Sequence of chain 56.E:
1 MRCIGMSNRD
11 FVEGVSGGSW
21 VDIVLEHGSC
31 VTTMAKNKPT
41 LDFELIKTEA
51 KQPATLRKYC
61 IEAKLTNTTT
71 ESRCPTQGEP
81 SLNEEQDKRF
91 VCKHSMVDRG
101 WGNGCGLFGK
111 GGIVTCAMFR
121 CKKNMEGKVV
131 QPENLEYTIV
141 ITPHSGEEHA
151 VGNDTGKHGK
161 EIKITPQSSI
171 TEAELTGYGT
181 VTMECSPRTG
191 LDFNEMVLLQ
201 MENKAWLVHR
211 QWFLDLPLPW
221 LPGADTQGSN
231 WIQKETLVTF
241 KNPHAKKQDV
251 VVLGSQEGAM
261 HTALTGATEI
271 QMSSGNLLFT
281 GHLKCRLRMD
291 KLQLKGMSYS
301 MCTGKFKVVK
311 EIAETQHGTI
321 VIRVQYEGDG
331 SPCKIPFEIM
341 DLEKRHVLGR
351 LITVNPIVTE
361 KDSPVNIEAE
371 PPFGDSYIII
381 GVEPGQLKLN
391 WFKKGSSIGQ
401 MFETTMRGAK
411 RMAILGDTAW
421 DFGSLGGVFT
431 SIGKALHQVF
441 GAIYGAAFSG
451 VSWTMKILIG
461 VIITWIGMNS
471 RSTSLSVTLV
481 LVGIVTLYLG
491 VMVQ

Sequence of chain 22.E:
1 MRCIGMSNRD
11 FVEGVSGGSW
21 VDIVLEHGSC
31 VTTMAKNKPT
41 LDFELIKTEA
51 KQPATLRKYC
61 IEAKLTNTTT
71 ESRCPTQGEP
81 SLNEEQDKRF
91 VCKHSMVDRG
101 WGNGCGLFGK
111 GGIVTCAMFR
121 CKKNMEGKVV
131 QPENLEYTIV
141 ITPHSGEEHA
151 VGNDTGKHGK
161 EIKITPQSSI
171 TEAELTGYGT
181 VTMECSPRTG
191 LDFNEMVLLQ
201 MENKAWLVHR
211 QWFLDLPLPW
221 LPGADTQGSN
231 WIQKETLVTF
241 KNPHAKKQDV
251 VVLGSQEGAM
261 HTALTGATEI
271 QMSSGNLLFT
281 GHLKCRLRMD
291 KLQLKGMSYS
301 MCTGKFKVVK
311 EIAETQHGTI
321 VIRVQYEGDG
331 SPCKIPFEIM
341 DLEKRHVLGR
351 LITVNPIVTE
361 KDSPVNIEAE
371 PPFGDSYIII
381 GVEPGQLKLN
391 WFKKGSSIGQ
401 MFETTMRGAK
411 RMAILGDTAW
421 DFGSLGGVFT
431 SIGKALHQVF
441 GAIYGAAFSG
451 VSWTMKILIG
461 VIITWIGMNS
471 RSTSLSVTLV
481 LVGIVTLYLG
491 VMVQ

Binding-site contacts:
Ligand atom O5 contacts residue THR155 of chain 56.E at 3.7 Å.
Ligand atom C7 contacts residue ASN153 of chain 56.E at 3.5 Å.
Ligand atom C1 contacts residue THR155 of chain 56.E at 3.9 Å.
Ligand atom C5 contacts residue HIS158 of chain 56.E at 4.3 Å.
Ligand atom C5 contacts residue THR155 of chain 56.E at 3.9 Å.
Ligand atom C1 contacts residue HIS149 of chain 56.E at 4.2 Å.
Ligand atom C2 contacts residue HIS149 of chain 56.E at 3.6 Å.
Ligand atom N2 contacts residue HIS149 of chain 56.E at 3.4 Å.
Ligand atom C8 contacts residue GLY102 of chain 22.E at 4.2 Å.
Ligand atom O5 contacts residue HIS158 of chain 56.E at 3.1 Å.
Ligand atom C5 contacts residue ASN153 of chain 56.E at 3.7 Å.
Ligand atom C6 contacts residue THR155 of chain 56.E at 4.4 Å.
Ligand atom O3 contacts residue HIS149 of chain 56.E at 4.1 Å.
Ligand atom O5 contacts residue ASN153 of chain 56.E at 2.4 Å (h-bond).
Ligand atom O6 contacts residue LYS157 of chain 56.E at 4.2 Å.
Ligand atom N2 contacts residue ASN153 of chain 56.E at 2.9 Å (h-bond).
Ligand atom O7 contacts residue ASN153 of chain 56.E at 3.8 Å.
Ligand atom O5 contacts residue GLY156 of chain 56.E at 4.3 Å.
Ligand atom C6 contacts residue HIS158 of chain 56.E at 4.4 Å.
Ligand atom C1 contacts residue HIS158 of chain 56.E at 3.8 Å.
Ligand atom C2 contacts residue ASN153 of chain 56.E at 2.5 Å.
Ligand atom C1 contacts residue ASN153 of chain 56.E at 1.4 Å.
Ligand atom C4 contacts residue ASN153 of chain 56.E at 4.2 Å.
Ligand atom O7 contacts residue THR155 of chain 56.E at 4.1 Å.
Ligand atom O6 contacts residue HIS158 of chain 56.E at 3.8 Å.
Ligand atom C6 contacts residue LYS157 of chain 56.E at 4.2 Å.
Ligand atom C3 contacts residue ASN153 of chain 56.E at 3.8 Å.

A protein and the small-molecule ligand that binds it are described below.
Small molecule (SMILES): CC(=O)N[C@@H]1[C@@H](O)[C@H](O)[C@@H](CO)O[C@H]1O